Binding-site contacts:
Ligand atom O6 contacts residue LEU54 of chain 1.C at 4.3 Å.
Ligand atom C3 contacts residue THR58 of chain 1.C at 4.4 Å.
Ligand atom C1 contacts residue ASN55 of chain 1.C at 1.4 Å.
Ligand atom C6 contacts residue LEU54 of chain 1.C at 4.2 Å (hydrophobic).
Ligand atom C1 contacts residue THR58 of chain 1.C at 3.3 Å.
Ligand atom N2 contacts residue ASN55 of chain 1.C at 2.9 Å (h-bond).
Ligand atom C3 contacts residue ASN55 of chain 1.C at 3.8 Å.
Ligand atom C8 contacts residue THR22 of chain 1.C at 3.7 Å.
Ligand atom C2 contacts residue THR58 of chain 1.C at 4.4 Å.
Ligand atom O5 contacts residue THR58 of chain 1.C at 3.4 Å (h-bond).
Ligand atom C2 contacts residue ASN55 of chain 1.C at 2.5 Å.
Ligand atom O5 contacts residue ASN55 of chain 1.C at 2.4 Å (h-bond).
Ligand atom C8 contacts residue ASN55 of chain 1.C at 4.4 Å.
Ligand atom C6 contacts residue THR58 of chain 1.C at 4.0 Å.
Ligand atom C4 contacts residue THR58 of chain 1.C at 4.4 Å.
Ligand atom C7 contacts residue ASN55 of chain 1.C at 3.2 Å.
Ligand atom C4 contacts residue ASN55 of chain 1.C at 4.2 Å.
Ligand atom C5 contacts residue THR58 of chain 1.C at 3.3 Å.
Ligand atom C5 contacts residue ASN55 of chain 1.C at 3.7 Å.
Ligand atom O7 contacts residue ASN55 of chain 1.C at 3.3 Å (h-bond).

A protein and the small-molecule ligand that binds it are described below.
Small molecule (SMILES): CC(=O)N[C@H]1[C@H](O[C@H]2[C@H](O)[C@@H](NC(C)=O)CO[C@@H]2CO)O[C@H](CO)[C@@H](O)[C@@H]1O

Sequence of chain 1.C:
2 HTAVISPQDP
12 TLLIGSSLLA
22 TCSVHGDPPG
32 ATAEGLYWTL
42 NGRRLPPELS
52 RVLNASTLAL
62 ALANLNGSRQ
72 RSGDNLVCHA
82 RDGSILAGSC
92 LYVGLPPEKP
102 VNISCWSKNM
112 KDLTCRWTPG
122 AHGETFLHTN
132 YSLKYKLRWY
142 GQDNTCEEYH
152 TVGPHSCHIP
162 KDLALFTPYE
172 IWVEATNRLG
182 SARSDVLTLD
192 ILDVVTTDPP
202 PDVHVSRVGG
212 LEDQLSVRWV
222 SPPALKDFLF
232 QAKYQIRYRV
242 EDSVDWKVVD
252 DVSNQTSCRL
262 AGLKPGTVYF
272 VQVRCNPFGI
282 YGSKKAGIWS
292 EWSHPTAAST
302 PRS